This small molecule binds to this protein.
Small molecule (SMILES): CC(=O)N[C@@H]1[C@@H](O)[C@H](O)[C@@H](CO)O[C@H]1O

Sequence of chain 1.D:
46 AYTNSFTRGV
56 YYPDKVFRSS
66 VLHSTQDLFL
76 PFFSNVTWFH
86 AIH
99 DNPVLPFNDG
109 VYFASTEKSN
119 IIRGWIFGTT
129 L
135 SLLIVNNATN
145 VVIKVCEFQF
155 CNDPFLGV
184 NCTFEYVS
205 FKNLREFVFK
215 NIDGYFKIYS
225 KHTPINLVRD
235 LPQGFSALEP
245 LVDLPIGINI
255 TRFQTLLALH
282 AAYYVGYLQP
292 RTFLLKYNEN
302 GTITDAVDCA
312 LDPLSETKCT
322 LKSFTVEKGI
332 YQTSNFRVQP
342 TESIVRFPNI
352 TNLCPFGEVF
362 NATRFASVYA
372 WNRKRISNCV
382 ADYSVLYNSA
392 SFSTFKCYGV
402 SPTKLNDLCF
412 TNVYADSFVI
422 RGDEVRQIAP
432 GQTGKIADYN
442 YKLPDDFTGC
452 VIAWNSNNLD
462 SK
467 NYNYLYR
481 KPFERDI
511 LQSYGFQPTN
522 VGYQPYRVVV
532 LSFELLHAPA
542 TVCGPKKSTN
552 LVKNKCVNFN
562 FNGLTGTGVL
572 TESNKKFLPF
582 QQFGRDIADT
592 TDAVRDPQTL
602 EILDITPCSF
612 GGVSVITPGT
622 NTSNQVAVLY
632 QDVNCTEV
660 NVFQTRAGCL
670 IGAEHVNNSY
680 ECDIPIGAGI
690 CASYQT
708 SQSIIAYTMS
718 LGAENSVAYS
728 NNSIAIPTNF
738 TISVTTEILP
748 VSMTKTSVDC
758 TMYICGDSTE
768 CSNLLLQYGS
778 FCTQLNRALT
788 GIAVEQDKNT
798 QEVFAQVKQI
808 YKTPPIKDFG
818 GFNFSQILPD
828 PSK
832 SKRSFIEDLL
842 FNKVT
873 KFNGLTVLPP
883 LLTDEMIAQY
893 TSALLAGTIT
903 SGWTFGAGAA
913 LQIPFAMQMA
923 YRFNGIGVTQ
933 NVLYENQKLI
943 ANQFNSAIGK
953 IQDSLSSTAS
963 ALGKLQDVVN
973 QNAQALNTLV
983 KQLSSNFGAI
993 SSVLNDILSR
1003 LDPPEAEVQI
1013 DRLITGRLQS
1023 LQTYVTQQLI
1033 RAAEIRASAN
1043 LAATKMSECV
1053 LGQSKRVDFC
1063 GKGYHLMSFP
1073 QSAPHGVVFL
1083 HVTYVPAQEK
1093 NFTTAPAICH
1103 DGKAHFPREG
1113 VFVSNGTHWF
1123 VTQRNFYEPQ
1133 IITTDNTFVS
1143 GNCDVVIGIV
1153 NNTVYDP

Binding-site contacts:
Ligand atom C4 contacts residue ASN676 of chain 1.D at 4.3 Å.
Ligand atom O7 contacts residue HIS674 of chain 1.D at 4.2 Å.
Ligand atom N2 contacts residue ASN676 of chain 1.D at 2.9 Å (h-bond).
Ligand atom C8 contacts residue HIS674 of chain 1.D at 3.2 Å.
Ligand atom C3 contacts residue ASN676 of chain 1.D at 3.8 Å.
Ligand atom C7 contacts residue ASN676 of chain 1.D at 3.2 Å.
Ligand atom C8 contacts residue VAL675 of chain 1.D at 4.2 Å (hydrophobic).
Ligand atom O5 contacts residue ASN676 of chain 1.D at 2.4 Å (h-bond).
Ligand atom C5 contacts residue ASN676 of chain 1.D at 3.8 Å.
Ligand atom C7 contacts residue HIS674 of chain 1.D at 4.2 Å.
Ligand atom C1 contacts residue ASN676 of chain 1.D at 1.5 Å.
Ligand atom C2 contacts residue ASN676 of chain 1.D at 2.5 Å.
Ligand atom O7 contacts residue ASN676 of chain 1.D at 3.0 Å (h-bond).
Ligand atom C8 contacts residue ASN676 of chain 1.D at 3.9 Å.